Sequence of chain 1.A:
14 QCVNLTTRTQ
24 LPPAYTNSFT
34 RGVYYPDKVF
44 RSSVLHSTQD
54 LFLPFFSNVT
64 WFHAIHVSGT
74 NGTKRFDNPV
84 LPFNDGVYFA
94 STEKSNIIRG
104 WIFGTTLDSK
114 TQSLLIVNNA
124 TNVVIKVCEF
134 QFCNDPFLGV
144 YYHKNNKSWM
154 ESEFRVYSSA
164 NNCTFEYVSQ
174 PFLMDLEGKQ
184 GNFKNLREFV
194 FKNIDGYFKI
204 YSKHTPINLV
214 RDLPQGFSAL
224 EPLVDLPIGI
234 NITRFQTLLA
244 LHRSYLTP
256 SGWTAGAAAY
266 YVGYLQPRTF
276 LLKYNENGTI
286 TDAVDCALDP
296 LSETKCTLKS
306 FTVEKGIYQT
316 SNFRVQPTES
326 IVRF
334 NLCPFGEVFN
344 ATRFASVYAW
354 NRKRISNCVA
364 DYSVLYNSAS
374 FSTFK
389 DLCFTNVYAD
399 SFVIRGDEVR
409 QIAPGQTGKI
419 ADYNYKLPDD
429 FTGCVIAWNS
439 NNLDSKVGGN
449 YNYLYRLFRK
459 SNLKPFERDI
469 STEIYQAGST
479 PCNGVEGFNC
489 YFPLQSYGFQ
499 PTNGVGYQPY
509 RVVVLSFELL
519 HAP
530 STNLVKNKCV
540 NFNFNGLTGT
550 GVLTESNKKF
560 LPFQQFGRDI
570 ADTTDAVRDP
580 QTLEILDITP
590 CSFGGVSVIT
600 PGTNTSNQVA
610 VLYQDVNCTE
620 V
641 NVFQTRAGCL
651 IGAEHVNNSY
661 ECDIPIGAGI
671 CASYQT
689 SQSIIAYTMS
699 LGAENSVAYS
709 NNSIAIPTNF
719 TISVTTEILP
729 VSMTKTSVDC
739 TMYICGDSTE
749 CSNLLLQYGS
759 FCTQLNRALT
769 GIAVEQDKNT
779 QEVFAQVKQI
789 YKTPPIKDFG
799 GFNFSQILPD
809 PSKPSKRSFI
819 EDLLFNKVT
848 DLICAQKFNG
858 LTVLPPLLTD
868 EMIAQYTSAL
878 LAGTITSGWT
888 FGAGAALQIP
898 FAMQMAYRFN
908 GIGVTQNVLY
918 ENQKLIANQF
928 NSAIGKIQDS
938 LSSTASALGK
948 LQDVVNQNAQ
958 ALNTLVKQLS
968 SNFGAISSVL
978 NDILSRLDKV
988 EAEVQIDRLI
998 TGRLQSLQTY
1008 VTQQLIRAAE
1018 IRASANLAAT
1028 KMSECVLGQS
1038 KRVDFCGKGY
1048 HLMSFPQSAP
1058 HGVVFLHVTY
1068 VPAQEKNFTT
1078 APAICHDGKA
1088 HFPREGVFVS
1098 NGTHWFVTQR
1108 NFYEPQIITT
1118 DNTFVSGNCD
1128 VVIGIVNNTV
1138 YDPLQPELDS

Binding-site contacts:
Ligand atom O6 contacts residue PHE718 of chain 1.A at 4.4 Å.
Ligand atom C5 contacts residue ASN717 of chain 1.A at 3.6 Å.
Ligand atom C5 contacts residue LEU922 of chain 1.A at 4.1 Å (hydrophobic).
Ligand atom C8 contacts residue ASN717 of chain 1.A at 4.5 Å.
Ligand atom O7 contacts residue LEU922 of chain 1.A at 3.4 Å.
Ligand atom C3 contacts residue ASN717 of chain 1.A at 3.7 Å.
Ligand atom C2 contacts residue ASN717 of chain 1.A at 2.4 Å.
Ligand atom C4 contacts residue LEU922 of chain 1.A at 4.5 Å (hydrophobic).
Ligand atom O6 contacts residue GLN926 of chain 1.A at 3.9 Å.
Ligand atom C5 contacts residue GLN926 of chain 1.A at 4.2 Å.
Ligand atom C4 contacts residue ASN717 of chain 1.A at 4.2 Å.
Ligand atom C7 contacts residue ASN717 of chain 1.A at 3.4 Å.
Ligand atom O7 contacts residue GLN1071 of chain 1.A at 4.2 Å.
Ligand atom C1 contacts residue LEU922 of chain 1.A at 4.3 Å (hydrophobic).
Ligand atom O5 contacts residue ASN717 of chain 1.A at 2.3 Å (h-bond).
Ligand atom C7 contacts residue LEU922 of chain 1.A at 4.0 Å (hydrophobic).
Ligand atom C6 contacts residue GLN926 of chain 1.A at 4.0 Å.
Ligand atom C1 contacts residue ASN717 of chain 1.A at 1.4 Å.
Ligand atom O6 contacts residue ASN717 of chain 1.A at 4.5 Å.
Ligand atom O4 contacts residue LEU922 of chain 1.A at 3.9 Å.
Ligand atom N2 contacts residue ASN717 of chain 1.A at 2.8 Å (h-bond).
Ligand atom O7 contacts residue ASN717 of chain 1.A at 3.6 Å (h-bond).
Ligand atom C3 contacts residue LEU922 of chain 1.A at 4.1 Å (hydrophobic).

A protein and the small-molecule ligand that binds it are described below.
Small molecule (SMILES): CC(=O)N[C@H]1[C@H](O[C@H]2[C@H](O)[C@@H](NC(C)=O)CO[C@@H]2CO)O[C@H](CO)[C@@H](O)[C@@H]1O